Binding-site contacts:
Ligand atom CAC contacts residue GLY280 of chain 1.D at 3.7 Å.
Ligand atom CDC contacts residue PB21 of chain 1.W at 4.0 Å.
Ligand atom CCE contacts residue PHE198 of chain 1.C at 3.6 Å (hydrophobic).
Ligand atom CCD contacts residue PHE198 of chain 1.C at 3.7 Å (hydrophobic).
Ligand atom CCA contacts residue PHE198 of chain 1.C at 4.1 Å (hydrophobic).
Ligand atom CAF contacts residue ALA279 of chain 1.D at 3.8 Å (hydrophobic).
Ligand atom CCB contacts residue ILE344 of chain 1.D at 4.0 Å (hydrophobic).
Ligand atom CDF contacts residue GLU199 of chain 1.C at 3.9 Å.
Ligand atom CAC contacts residue THR283 of chain 1.D at 3.5 Å.
Ligand atom NAB contacts residue THR283 of chain 1.D at 3.7 Å.
Ligand atom CCF contacts residue PHE198 of chain 1.C at 3.7 Å (hydrophobic).
Ligand atom CAC contacts residue HEM1 of chain 1.U at 3.0 Å.
Ligand atom CDC contacts residue LYS206 of chain 1.C at 4.0 Å.
Ligand atom CCE contacts residue LYS206 of chain 1.C at 4.0 Å.
Ligand atom NAB contacts residue ALA279 of chain 1.D at 3.6 Å (h-bond).
Ligand atom NAD contacts residue GLY280 of chain 1.D at 3.5 Å.
Ligand atom CAA contacts residue ALA279 of chain 1.D at 3.4 Å (hydrophobic).
Ligand atom CAE contacts residue HEM1 of chain 1.U at 2.7 Å.
Ligand atom CDB contacts residue GLY347 of chain 1.D at 4.0 Å.
Ligand atom CDD contacts residue PRO349 of chain 1.D at 3.7 Å (hydrophobic).
Ligand atom CDD contacts residue LYS206 of chain 1.C at 4.0 Å.
Ligand atom CAF contacts residue PHE198 of chain 1.C at 3.5 Å (hydrophobic).
Ligand atom CDD contacts residue LEU205 of chain 1.C at 4.1 Å (hydrophobic).
Ligand atom CAF contacts residue HEM1 of chain 1.U at 4.1 Å.
Ligand atom CDB contacts residue LYS206 of chain 1.C at 4.0 Å.
Ligand atom CDE contacts residue GLU199 of chain 1.C at 3.9 Å.
Ligand atom CDE contacts residue PHE204 of chain 1.C at 3.3 Å (hydrophobic).
Ligand atom CCC contacts residue PHE198 of chain 1.C at 4.0 Å (hydrophobic).
Ligand atom CDA contacts residue LYS206 of chain 1.C at 4.1 Å.
Ligand atom CCC contacts residue ILE344 of chain 1.D at 3.9 Å (hydrophobic).
Ligand atom NAD contacts residue HEM1 of chain 1.U at 2.0 Å.
Ligand atom CCB contacts residue PHE198 of chain 1.C at 4.1 Å (hydrophobic).
Ligand atom CAF contacts residue GLY280 of chain 1.D at 3.8 Å.
Ligand atom CDC contacts residue PRO349 of chain 1.D at 3.7 Å (hydrophobic).
Ligand atom CAE contacts residue PHE198 of chain 1.C at 3.7 Å (hydrophobic).
Ligand atom CAA contacts residue THR283 of chain 1.D at 3.2 Å.
Ligand atom CAE contacts residue GLY280 of chain 1.D at 3.7 Å.
Ligand atom NAB contacts residue GLY280 of chain 1.D at 3.9 Å.
Ligand atom CCC contacts residue VAL348 of chain 1.D at 3.4 Å (hydrophobic).
Ligand atom CDD contacts residue PHE204 of chain 1.C at 4.1 Å (hydrophobic).

Sequence of chain 1.D:
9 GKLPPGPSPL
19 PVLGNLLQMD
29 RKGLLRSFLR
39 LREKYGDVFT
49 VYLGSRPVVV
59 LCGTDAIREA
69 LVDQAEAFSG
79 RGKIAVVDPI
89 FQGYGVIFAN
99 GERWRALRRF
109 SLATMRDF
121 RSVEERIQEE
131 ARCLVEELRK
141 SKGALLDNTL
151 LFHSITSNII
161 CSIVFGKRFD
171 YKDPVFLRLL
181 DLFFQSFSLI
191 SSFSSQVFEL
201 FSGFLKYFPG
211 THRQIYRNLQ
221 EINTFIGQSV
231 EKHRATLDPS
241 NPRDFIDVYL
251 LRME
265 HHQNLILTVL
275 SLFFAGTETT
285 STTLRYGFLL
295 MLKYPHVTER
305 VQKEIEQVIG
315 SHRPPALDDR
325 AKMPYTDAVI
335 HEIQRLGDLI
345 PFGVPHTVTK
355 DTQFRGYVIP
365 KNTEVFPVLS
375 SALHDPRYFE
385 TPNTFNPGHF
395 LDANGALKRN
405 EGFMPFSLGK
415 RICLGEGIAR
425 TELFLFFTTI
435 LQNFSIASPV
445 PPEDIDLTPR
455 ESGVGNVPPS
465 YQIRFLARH

The protein below binds the small molecule below.
Small molecule (SMILES): c1ccc(-c2ccc(Cn3ccnc3)cc2)cc1

Sequence of chain 1.C:
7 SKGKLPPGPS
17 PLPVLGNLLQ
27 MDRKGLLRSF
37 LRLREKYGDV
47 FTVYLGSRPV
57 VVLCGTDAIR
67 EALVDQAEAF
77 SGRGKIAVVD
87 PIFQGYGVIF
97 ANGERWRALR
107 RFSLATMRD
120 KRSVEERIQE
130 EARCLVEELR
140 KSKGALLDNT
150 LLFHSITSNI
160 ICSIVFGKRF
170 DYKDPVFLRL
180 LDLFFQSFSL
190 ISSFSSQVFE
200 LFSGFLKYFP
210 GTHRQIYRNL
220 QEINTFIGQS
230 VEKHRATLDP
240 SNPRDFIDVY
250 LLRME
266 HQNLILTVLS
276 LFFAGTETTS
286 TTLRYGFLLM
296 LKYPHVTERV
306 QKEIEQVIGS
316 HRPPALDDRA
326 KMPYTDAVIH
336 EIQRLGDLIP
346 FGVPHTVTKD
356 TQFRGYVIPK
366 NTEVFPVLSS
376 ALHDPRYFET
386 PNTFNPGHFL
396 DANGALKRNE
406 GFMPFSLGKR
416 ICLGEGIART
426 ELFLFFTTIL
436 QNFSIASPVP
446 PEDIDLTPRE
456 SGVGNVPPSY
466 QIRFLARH